Sequence of chain 1.O:
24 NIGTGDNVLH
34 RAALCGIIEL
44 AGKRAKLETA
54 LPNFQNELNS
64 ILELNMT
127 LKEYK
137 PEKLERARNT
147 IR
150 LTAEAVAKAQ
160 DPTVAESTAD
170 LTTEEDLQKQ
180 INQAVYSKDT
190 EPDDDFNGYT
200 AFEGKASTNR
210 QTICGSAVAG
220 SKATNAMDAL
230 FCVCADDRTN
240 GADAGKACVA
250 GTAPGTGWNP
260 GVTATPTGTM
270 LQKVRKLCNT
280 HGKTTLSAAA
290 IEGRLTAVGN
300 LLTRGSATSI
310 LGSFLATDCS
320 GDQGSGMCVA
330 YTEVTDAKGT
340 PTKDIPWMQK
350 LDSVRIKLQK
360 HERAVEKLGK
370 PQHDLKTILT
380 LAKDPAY

The protein below binds the small molecule below.
Small molecule (SMILES): OC[C@H]1O[C@H](O)[C@H](O)[C@@H](O)[C@@H]1O

Binding-site contacts:
Ligand atom O5 contacts residue THR316 of chain 1.O at 4.4 Å.
Ligand atom C2 contacts residue SER319 of chain 1.O at 3.8 Å.
Ligand atom O3 contacts residue GLN210 of chain 1.O at 4.2 Å.
Ligand atom C6 contacts residue GLY323 of chain 1.O at 3.8 Å.
Ligand atom O2 contacts residue ASP321 of chain 1.O at 4.2 Å.
Ligand atom C1 contacts residue SER324 of chain 1.O at 1.4 Å.
Ligand atom O5 contacts residue ASP317 of chain 1.O at 3.8 Å.
Ligand atom O5 contacts residue ALA315 of chain 1.O at 3.9 Å.
Ligand atom C5 contacts residue GLY323 of chain 1.O at 4.1 Å.
Ligand atom C6 contacts residue ALA315 of chain 1.O at 4.3 Å (hydrophobic).
Ligand atom C3 contacts residue SER324 of chain 1.O at 3.3 Å.
Ligand atom C1 contacts residue SER319 of chain 1.O at 3.6 Å.
Ligand atom O6 contacts residue ALA315 of chain 1.O at 3.9 Å.
Ligand atom C1 contacts residue ASP317 of chain 1.O at 3.2 Å.
Ligand atom C2 contacts residue SER324 of chain 1.O at 2.7 Å.
Ligand atom O5 contacts residue SER324 of chain 1.O at 2.0 Å (h-bond).
Ligand atom C2 contacts residue GLN210 of chain 1.O at 4.1 Å.
Ligand atom C1 contacts residue ALA315 of chain 1.O at 4.2 Å (hydrophobic).
Ligand atom O2 contacts residue GLN210 of chain 1.O at 3.0 Å (h-bond).
Ligand atom C3 contacts residue ASP321 of chain 1.O at 4.2 Å.
Ligand atom C1 contacts residue ASP321 of chain 1.O at 4.1 Å.
Ligand atom O2 contacts residue SER319 of chain 1.O at 2.9 Å (h-bond).
Ligand atom C5 contacts residue SER324 of chain 1.O at 2.7 Å.
Ligand atom O2 contacts residue SER324 of chain 1.O at 3.3 Å (h-bond).
Ligand atom O6 contacts residue THR316 of chain 1.O at 4.0 Å.
Ligand atom O2 contacts residue ASP317 of chain 1.O at 3.1 Å (salt-bridge).
Ligand atom C4 contacts residue SER324 of chain 1.O at 3.6 Å.
Ligand atom C2 contacts residue ASP317 of chain 1.O at 3.4 Å.
Ligand atom O5 contacts residue GLY323 of chain 1.O at 3.8 Å.
Ligand atom C6 contacts residue SER324 of chain 1.O at 3.9 Å.